This small molecule binds to this protein.
Small molecule (SMILES): CC(=O)N[C@H]1[C@H](O[C@H]2[C@H](O)[C@@H](NC(C)=O)CO[C@@H]2CO)O[C@H](CO)[C@@H](O)[C@@H]1O

Sequence of chain 1.A:
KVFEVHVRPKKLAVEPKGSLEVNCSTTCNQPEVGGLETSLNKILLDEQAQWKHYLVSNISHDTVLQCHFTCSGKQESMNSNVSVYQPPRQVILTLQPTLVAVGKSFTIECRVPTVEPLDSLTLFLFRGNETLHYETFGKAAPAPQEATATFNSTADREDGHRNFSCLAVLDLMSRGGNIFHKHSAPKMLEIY

Binding-site contacts:
Ligand atom O7 contacts residue ASN163 of chain 1.A at 3.4 Å (h-bond).
Ligand atom C3 contacts residue ASN163 of chain 1.A at 3.8 Å.
Ligand atom C5 contacts residue ASN163 of chain 1.A at 3.6 Å.
Ligand atom C4 contacts residue ASN163 of chain 1.A at 4.2 Å.
Ligand atom C8 contacts residue ARG162 of chain 1.A at 4.2 Å.
Ligand atom N2 contacts residue ASN163 of chain 1.A at 2.8 Å (h-bond).
Ligand atom C1 contacts residue ASN163 of chain 1.A at 1.4 Å.
Ligand atom C8 contacts residue ASN163 of chain 1.A at 4.4 Å.
Ligand atom C6 contacts residue PRO186 of chain 1.A at 3.7 Å (hydrophobic).
Ligand atom C2 contacts residue ASN163 of chain 1.A at 2.4 Å.
Ligand atom O6 contacts residue PRO186 of chain 1.A at 3.7 Å.
Ligand atom C7 contacts residue ASN163 of chain 1.A at 3.3 Å.
Ligand atom O5 contacts residue ASN163 of chain 1.A at 2.3 Å (h-bond).
Ligand atom C8 contacts residue HIS161 of chain 1.A at 3.2 Å.
Ligand atom C5 contacts residue PRO186 of chain 1.A at 4.4 Å (hydrophobic).
Ligand atom O5 contacts residue PRO186 of chain 1.A at 3.7 Å.